Sequence of chain 1.C:
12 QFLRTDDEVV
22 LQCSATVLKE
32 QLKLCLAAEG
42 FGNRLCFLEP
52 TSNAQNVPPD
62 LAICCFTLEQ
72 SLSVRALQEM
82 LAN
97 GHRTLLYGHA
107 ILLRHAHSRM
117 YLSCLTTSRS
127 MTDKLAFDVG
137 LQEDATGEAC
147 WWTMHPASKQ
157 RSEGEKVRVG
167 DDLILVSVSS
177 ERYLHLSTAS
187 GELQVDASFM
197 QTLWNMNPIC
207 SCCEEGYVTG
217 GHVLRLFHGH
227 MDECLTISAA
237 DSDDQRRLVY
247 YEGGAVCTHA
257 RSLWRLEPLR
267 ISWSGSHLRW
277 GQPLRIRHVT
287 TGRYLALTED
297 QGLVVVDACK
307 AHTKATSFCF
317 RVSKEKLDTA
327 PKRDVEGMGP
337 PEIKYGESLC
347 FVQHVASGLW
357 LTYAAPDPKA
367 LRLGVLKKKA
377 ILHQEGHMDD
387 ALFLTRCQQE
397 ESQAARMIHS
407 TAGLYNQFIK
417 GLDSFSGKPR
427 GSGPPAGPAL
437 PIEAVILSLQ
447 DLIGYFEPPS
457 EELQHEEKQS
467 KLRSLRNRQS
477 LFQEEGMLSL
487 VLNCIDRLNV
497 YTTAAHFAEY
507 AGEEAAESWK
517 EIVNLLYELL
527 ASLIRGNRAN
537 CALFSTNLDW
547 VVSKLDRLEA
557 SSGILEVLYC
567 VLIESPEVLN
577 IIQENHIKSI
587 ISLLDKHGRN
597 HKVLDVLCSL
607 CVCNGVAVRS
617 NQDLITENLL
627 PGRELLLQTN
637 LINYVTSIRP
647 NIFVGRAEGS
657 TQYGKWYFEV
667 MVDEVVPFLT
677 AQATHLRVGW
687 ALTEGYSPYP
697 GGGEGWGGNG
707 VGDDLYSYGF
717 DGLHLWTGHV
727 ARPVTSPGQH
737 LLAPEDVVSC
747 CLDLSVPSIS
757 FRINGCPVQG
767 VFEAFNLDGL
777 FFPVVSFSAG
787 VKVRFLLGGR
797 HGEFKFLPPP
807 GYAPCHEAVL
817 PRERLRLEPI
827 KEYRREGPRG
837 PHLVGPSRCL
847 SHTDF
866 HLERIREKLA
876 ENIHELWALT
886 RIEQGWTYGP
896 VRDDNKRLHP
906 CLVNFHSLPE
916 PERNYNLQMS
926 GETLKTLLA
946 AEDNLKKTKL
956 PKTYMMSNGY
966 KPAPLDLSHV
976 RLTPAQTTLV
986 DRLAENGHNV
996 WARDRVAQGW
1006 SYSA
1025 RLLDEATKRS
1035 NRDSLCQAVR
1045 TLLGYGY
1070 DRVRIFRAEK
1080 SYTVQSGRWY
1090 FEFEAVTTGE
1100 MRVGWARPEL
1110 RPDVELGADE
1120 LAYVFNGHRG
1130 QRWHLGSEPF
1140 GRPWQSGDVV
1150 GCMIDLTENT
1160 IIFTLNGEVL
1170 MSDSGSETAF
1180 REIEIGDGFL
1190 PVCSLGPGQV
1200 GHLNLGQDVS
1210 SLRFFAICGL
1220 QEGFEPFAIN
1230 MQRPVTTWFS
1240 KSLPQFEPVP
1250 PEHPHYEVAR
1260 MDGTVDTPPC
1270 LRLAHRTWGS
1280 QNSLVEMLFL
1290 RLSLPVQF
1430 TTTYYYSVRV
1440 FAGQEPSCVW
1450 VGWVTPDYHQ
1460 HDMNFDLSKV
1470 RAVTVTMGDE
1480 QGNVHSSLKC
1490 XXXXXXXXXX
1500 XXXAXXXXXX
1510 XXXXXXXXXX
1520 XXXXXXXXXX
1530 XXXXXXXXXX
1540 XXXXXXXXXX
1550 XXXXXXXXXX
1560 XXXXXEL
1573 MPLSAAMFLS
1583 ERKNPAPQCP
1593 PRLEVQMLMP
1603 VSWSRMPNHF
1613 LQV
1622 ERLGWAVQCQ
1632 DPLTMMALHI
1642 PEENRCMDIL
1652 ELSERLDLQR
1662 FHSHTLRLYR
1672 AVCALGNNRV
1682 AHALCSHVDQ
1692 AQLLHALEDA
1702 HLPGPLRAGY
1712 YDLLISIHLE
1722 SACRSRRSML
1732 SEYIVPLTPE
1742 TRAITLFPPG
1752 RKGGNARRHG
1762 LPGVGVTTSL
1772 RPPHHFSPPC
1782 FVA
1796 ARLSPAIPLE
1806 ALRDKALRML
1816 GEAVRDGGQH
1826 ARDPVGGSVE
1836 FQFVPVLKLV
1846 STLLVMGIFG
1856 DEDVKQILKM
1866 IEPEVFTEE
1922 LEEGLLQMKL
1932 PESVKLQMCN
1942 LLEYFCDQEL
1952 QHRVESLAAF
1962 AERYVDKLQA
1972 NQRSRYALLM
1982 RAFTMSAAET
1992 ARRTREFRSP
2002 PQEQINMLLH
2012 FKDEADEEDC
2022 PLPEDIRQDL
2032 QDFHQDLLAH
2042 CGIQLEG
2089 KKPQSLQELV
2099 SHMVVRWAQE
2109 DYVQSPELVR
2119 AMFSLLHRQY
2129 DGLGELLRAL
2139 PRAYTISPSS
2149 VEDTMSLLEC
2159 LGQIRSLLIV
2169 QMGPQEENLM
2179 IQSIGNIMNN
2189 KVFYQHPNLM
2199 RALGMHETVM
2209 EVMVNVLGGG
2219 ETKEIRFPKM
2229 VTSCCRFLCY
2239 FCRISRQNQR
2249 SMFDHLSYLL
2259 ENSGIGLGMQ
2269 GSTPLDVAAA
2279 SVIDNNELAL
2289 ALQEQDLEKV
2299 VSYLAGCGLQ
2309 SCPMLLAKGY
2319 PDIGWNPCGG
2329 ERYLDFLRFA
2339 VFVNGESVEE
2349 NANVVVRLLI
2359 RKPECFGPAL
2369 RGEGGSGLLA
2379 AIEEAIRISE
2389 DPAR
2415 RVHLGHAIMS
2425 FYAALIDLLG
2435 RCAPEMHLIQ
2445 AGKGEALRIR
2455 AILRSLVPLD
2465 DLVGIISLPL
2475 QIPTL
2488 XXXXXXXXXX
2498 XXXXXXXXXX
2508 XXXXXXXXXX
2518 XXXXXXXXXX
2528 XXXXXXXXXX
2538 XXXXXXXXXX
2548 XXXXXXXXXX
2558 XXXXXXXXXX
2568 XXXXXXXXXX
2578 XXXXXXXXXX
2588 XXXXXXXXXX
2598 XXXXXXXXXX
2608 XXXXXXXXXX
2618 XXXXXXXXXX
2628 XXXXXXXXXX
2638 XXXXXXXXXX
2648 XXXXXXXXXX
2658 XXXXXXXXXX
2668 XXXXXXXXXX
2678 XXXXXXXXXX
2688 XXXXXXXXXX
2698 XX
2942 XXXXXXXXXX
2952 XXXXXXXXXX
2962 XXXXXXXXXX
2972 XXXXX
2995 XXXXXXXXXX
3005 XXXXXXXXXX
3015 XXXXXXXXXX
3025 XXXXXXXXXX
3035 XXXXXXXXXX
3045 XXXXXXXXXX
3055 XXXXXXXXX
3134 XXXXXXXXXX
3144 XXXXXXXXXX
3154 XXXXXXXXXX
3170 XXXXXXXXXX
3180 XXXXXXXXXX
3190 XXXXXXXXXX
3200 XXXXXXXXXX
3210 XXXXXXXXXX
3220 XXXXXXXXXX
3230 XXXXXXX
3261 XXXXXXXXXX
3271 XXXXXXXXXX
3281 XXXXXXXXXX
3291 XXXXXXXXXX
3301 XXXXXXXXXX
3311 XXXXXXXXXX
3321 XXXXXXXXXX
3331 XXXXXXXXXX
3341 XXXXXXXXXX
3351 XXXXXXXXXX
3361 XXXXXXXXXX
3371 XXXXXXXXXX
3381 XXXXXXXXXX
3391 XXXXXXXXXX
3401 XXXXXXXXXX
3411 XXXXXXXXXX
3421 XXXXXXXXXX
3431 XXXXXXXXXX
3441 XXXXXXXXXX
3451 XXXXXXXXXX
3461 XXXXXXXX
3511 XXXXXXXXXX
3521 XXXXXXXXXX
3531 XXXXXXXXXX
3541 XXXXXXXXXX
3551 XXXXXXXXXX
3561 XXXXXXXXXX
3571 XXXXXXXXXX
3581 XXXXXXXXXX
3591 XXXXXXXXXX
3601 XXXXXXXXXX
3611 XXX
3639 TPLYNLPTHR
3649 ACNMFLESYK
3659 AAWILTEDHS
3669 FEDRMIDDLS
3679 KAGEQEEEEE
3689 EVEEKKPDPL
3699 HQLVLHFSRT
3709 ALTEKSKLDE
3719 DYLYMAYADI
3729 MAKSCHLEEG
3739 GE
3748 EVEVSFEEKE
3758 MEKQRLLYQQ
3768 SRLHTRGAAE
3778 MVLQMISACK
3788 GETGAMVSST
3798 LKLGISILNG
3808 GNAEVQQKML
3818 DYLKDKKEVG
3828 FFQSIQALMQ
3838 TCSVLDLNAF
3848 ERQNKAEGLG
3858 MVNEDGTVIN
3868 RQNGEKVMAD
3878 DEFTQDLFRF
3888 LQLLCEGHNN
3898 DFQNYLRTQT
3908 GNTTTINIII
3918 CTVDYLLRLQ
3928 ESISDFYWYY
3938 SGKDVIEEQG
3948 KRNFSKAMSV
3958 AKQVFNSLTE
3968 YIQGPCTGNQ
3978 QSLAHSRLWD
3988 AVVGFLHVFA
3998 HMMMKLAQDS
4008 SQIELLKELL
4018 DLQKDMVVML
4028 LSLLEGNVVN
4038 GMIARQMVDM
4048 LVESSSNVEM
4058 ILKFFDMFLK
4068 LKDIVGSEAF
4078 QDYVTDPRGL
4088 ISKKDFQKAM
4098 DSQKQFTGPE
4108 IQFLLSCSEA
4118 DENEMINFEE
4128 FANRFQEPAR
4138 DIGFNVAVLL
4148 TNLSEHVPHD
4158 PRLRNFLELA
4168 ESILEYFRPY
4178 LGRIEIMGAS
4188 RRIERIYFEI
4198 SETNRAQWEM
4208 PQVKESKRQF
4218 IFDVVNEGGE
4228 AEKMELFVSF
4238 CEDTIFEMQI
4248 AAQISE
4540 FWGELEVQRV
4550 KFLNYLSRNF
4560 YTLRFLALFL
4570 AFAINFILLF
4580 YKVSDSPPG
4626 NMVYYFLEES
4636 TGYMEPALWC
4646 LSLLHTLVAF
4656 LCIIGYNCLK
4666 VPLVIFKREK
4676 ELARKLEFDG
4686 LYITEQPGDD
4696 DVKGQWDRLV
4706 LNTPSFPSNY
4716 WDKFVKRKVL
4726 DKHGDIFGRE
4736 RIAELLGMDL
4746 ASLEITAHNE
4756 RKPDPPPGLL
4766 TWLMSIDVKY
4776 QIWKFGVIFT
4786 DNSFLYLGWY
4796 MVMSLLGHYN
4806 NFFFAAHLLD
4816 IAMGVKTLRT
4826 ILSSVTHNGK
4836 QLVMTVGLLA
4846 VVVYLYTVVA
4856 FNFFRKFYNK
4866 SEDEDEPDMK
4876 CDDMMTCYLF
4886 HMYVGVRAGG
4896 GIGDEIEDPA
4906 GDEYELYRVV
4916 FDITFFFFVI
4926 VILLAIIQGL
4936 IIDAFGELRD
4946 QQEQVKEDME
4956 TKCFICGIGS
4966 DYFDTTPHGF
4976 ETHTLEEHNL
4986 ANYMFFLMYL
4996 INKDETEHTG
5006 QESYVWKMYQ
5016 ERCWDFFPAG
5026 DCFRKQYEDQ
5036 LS

A protein and the small-molecule ligand that binds it are described below.
Small molecule (SMILES): Nc1ncnc2c1ncn2[C@@H]1O[C@H](CO[P](=O)(O)O[P](=O)(O)CP(=O)(O)O)[C@@H](O)[C@H]1O

Binding-site contacts:
Ligand atom PG contacts residue MG1 of chain 1.W at 3.1 Å.
Ligand atom O1B contacts residue ARG4215 of chain 1.C at 3.8 Å.
Ligand atom N1 contacts residue CYS4958 of chain 1.C at 2.9 Å (h-bond).
Ligand atom C2 contacts residue THR4979 of chain 1.C at 3.5 Å.
Ligand atom PG contacts residue MG1 of chain 1.X at 3.4 Å.
Ligand atom C2 contacts residue CYS4958 of chain 1.C at 2.9 Å (hydrophobic).
Ligand atom PB contacts residue MG1 of chain 1.W at 3.6 Å.
Ligand atom N3 contacts residue THR4979 of chain 1.C at 3.8 Å.
Ligand atom PA contacts residue MG1 of chain 1.X at 3.1 Å.
Ligand atom PB contacts residue LYS4211 of chain 1.C at 3.3 Å.
Ligand atom PB contacts residue MG1 of chain 1.X at 3.8 Å.
Ligand atom N6 contacts residue THR4979 of chain 1.C at 3.9 Å.
Ligand atom O3A contacts residue MG1 of chain 1.X at 2.7 Å.
Ligand atom O4' contacts residue MET4954 of chain 1.C at 4.0 Å.
Ligand atom N6 contacts residue LEU4985 of chain 1.C at 3.6 Å.
Ligand atom N3 contacts residue CYS4958 of chain 1.C at 4.0 Å.
Ligand atom N6 contacts residue HIS4983 of chain 1.C at 3.0 Å (h-bond).
Ligand atom O2G contacts residue MG1 of chain 1.X at 3.7 Å.
Ligand atom O3A contacts residue MG1 of chain 1.W at 3.6 Å.
Ligand atom O2A contacts residue MG1 of chain 1.X at 3.9 Å.
Ligand atom O2' contacts residue MET4954 of chain 1.C at 3.5 Å (h-bond).
Ligand atom C3B contacts residue MG1 of chain 1.W at 4.0 Å.
Ligand atom N1 contacts residue THR4979 of chain 1.C at 3.9 Å.
Ligand atom O2A contacts residue MG1 of chain 1.W at 2.3 Å.
Ligand atom O1G contacts residue MG1 of chain 1.X at 2.6 Å.
Ligand atom O3G contacts residue MG1 of chain 1.W at 3.0 Å.
Ligand atom O2B contacts residue MG1 of chain 1.W at 2.6 Å.
Ligand atom O5' contacts residue MG1 of chain 1.X at 2.2 Å.
Ligand atom C6 contacts residue THR4979 of chain 1.C at 4.0 Å.
Ligand atom C6 contacts residue HIS4983 of chain 1.C at 3.8 Å.
Ligand atom C3B contacts residue LYS4211 of chain 1.C at 3.1 Å.
Ligand atom C5' contacts residue MG1 of chain 1.X at 3.2 Å.
Ligand atom O1B contacts residue LYS4211 of chain 1.C at 2.3 Å (salt-bridge).
Ligand atom PA contacts residue MG1 of chain 1.W at 3.5 Å.
Ligand atom C6 contacts residue CYS4958 of chain 1.C at 4.0 Å (hydrophobic).
Ligand atom C3B contacts residue MG1 of chain 1.X at 3.6 Å.
Ligand atom O3' contacts residue MET4954 of chain 1.C at 3.9 Å.
Ligand atom C5 contacts residue THR4979 of chain 1.C at 4.0 Å.
Ligand atom O1G contacts residue MG1 of chain 1.W at 2.3 Å.
Ligand atom N6 contacts residue ASN4984 of chain 1.C at 3.8 Å.